Sequence of chain 1.B:
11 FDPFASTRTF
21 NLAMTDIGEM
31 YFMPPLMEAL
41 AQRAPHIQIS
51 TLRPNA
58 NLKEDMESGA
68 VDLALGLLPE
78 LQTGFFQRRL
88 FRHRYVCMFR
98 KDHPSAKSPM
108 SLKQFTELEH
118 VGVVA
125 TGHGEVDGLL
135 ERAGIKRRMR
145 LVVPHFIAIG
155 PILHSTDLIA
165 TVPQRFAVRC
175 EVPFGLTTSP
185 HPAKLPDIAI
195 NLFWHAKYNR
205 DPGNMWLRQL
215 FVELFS

Binding-site contacts:
Ligand atom O2 contacts residue ILE27 of chain 1.B at 3.7 Å.
Ligand atom O2' contacts residue ILE194 of chain 1.B at 4.1 Å.
Ligand atom O2 contacts residue HIS90 of chain 1.B at 3.3 Å (h-bond).
Ligand atom C4 contacts residue PHE88 of chain 1.B at 4.1 Å (hydrophobic).
Ligand atom C5 contacts residue GLY28 of chain 1.B at 3.3 Å.
Ligand atom C4 contacts residue PHE32 of chain 1.B at 4.3 Å (hydrophobic).
Ligand atom O1' contacts residue THR125 of chain 1.B at 3.1 Å.
Ligand atom C4 contacts residue TYR31 of chain 1.B at 4.1 Å (hydrophobic).
Ligand atom C5 contacts residue ILE194 of chain 1.B at 4.1 Å (hydrophobic).
Ligand atom C5 contacts residue ILE27 of chain 1.B at 4.4 Å (hydrophobic).
Ligand atom C3 contacts residue ILE194 of chain 1.B at 4.4 Å (hydrophobic).
Ligand atom C6 contacts residue ILE194 of chain 1.B at 4.1 Å (hydrophobic).
Ligand atom C4 contacts residue ILE27 of chain 1.B at 3.9 Å (hydrophobic).
Ligand atom O1' contacts residue GLY73 of chain 1.B at 3.9 Å.
Ligand atom O2 contacts residue PRO167 of chain 1.B at 3.9 Å.
Ligand atom C1' contacts residue ILE194 of chain 1.B at 3.7 Å (hydrophobic).
Ligand atom C1 contacts residue THR25 of chain 1.B at 4.0 Å.
Ligand atom O2 contacts residue ILE192 of chain 1.B at 4.3 Å.
Ligand atom C5 contacts residue PHE32 of chain 1.B at 3.5 Å (hydrophobic).
Ligand atom C1' contacts residue HIS127 of chain 1.B at 4.0 Å.
Ligand atom C2 contacts residue ILE194 of chain 1.B at 4.0 Å (hydrophobic).
Ligand atom O1' contacts residue THR25 of chain 1.B at 3.2 Å (h-bond).
Ligand atom O2' contacts residue HIS127 of chain 1.B at 2.9 Å (h-bond).
Ligand atom C2 contacts residue HIS90 of chain 1.B at 4.0 Å.
Ligand atom C3 contacts residue ILE27 of chain 1.B at 3.4 Å (hydrophobic).
Ligand atom C1 contacts residue ILE194 of chain 1.B at 3.6 Å (hydrophobic).
Ligand atom O1' contacts residue ILE194 of chain 1.B at 4.0 Å.
Ligand atom C1' contacts residue THR125 of chain 1.B at 3.9 Å.
Ligand atom O1' contacts residue HIS127 of chain 1.B at 4.5 Å.
Ligand atom C6 contacts residue THR25 of chain 1.B at 3.7 Å.
Ligand atom C4 contacts residue GLY28 of chain 1.B at 3.9 Å.
Ligand atom C6 contacts residue PHE32 of chain 1.B at 4.4 Å (hydrophobic).
Ligand atom C1 contacts residue ILE27 of chain 1.B at 4.1 Å (hydrophobic).
Ligand atom O2' contacts residue THR125 of chain 1.B at 3.9 Å.
Ligand atom C1' contacts residue THR25 of chain 1.B at 3.7 Å.
Ligand atom C3 contacts residue HIS90 of chain 1.B at 4.0 Å.
Ligand atom O1' contacts residue LEU74 of chain 1.B at 4.0 Å.
Ligand atom C6 contacts residue GLY28 of chain 1.B at 3.7 Å.
Ligand atom O2 contacts residue ILE194 of chain 1.B at 4.3 Å.
Ligand atom C2 contacts residue ILE27 of chain 1.B at 3.5 Å (hydrophobic).

The protein below binds the small molecule below.
Small molecule (SMILES): O=C(O)c1ccccc1O